A small-molecule ligand and the protein it binds are described below.
Small molecule (SMILES): CC(=O)N[C@@H]1[C@@H](O)[C@H](O)[C@@H](CO)O[C@H]1O

Sequence of chain 1.F:
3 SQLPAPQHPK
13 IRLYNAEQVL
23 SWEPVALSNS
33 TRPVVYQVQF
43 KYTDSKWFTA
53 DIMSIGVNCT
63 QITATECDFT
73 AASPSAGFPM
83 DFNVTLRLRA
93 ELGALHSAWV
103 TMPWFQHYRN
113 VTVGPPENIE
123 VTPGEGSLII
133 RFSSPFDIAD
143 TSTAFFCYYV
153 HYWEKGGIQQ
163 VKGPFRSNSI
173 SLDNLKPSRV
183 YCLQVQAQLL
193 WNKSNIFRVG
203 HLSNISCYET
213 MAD

Binding-site contacts:
Ligand atom O6 contacts residue ARG111 of chain 1.F at 3.3 Å.
Ligand atom O7 contacts residue ASN112 of chain 1.F at 3.4 Å (h-bond).
Ligand atom O4 contacts residue TRP106 of chain 1.F at 4.0 Å.
Ligand atom N2 contacts residue PRO105 of chain 1.F at 4.1 Å.
Ligand atom C3 contacts residue ASN112 of chain 1.F at 3.8 Å.
Ligand atom C8 contacts residue TRP106 of chain 1.F at 4.2 Å (hydrophobic).
Ligand atom C8 contacts residue ASN112 of chain 1.F at 4.4 Å.
Ligand atom C2 contacts residue TRP106 of chain 1.F at 3.8 Å (hydrophobic).
Ligand atom C5 contacts residue ARG111 of chain 1.F at 4.1 Å.
Ligand atom C7 contacts residue TRP106 of chain 1.F at 4.1 Å (hydrophobic).
Ligand atom C8 contacts residue PHE107 of chain 1.F at 4.2 Å (hydrophobic).
Ligand atom C7 contacts residue PRO105 of chain 1.F at 4.3 Å (hydrophobic).
Ligand atom C5 contacts residue TRP106 of chain 1.F at 4.4 Å (hydrophobic).
Ligand atom C8 contacts residue PRO105 of chain 1.F at 3.9 Å (hydrophobic).
Ligand atom C7 contacts residue ASN112 of chain 1.F at 3.3 Å.
Ligand atom C1 contacts residue ASN112 of chain 1.F at 1.4 Å.
Ligand atom N2 contacts residue PHE107 of chain 1.F at 4.4 Å.
Ligand atom O3 contacts residue PRO105 of chain 1.F at 3.9 Å.
Ligand atom N2 contacts residue TRP106 of chain 1.F at 3.1 Å (h-bond).
Ligand atom N2 contacts residue ASN112 of chain 1.F at 2.8 Å (h-bond).
Ligand atom C4 contacts residue ASN112 of chain 1.F at 4.2 Å.
Ligand atom O5 contacts residue ARG111 of chain 1.F at 4.0 Å.
Ligand atom C2 contacts residue ASN112 of chain 1.F at 2.4 Å.
Ligand atom C3 contacts residue TRP106 of chain 1.F at 3.8 Å (hydrophobic).
Ligand atom O3 contacts residue TRP106 of chain 1.F at 4.3 Å.
Ligand atom C1 contacts residue TRP106 of chain 1.F at 4.0 Å (hydrophobic).
Ligand atom C6 contacts residue ARG111 of chain 1.F at 4.1 Å.
Ligand atom O5 contacts residue ASN112 of chain 1.F at 2.4 Å (h-bond).
Ligand atom C5 contacts residue ASN112 of chain 1.F at 3.7 Å.